The small molecule below binds the protein below.
Small molecule (SMILES): CC(=O)N[C@@H]1[C@@H](O)[C@H](O)[C@@H](CO)O[C@H]1O

Sequence of chain 3.A:
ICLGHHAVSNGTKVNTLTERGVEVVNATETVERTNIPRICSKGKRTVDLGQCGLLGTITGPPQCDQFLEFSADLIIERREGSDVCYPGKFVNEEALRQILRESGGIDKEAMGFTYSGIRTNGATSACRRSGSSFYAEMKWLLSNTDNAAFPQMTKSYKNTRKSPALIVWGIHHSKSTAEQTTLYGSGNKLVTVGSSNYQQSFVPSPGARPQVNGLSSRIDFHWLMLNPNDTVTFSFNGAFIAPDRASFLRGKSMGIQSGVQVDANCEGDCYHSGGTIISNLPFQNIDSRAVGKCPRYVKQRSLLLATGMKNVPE

Binding-site contacts:
Ligand atom C8 contacts residue PRO234 of chain 3.A at 4.1 Å (hydrophobic).
Ligand atom C1 contacts residue ASN235 of chain 3.A at 1.4 Å.
Ligand atom C2 contacts residue ASN235 of chain 3.A at 2.5 Å.
Ligand atom C3 contacts residue ASN235 of chain 3.A at 3.8 Å.
Ligand atom N2 contacts residue ASN235 of chain 3.A at 2.8 Å (h-bond).
Ligand atom C7 contacts residue ASN235 of chain 3.A at 3.2 Å.
Ligand atom O5 contacts residue ASN235 of chain 3.A at 2.4 Å (h-bond).
Ligand atom C8 contacts residue ASN235 of chain 3.A at 4.3 Å.
Ligand atom C5 contacts residue ASN235 of chain 3.A at 3.7 Å.
Ligand atom C8 contacts residue LYS168 of chain 3.A at 3.4 Å.
Ligand atom O7 contacts residue ASN235 of chain 3.A at 3.3 Å (h-bond).
Ligand atom C4 contacts residue ASN235 of chain 3.A at 4.3 Å.